Binding-site contacts:
Ligand atom C1 contacts residue ASN34 of chain 1.A at 1.4 Å.
Ligand atom C7 contacts residue ASN34 of chain 1.A at 3.7 Å.
Ligand atom N2 contacts residue GLN321 of chain 1.A at 3.2 Å (h-bond).
Ligand atom C1 contacts residue GLN321 of chain 1.A at 3.4 Å.
Ligand atom C5 contacts residue ASN34 of chain 1.A at 3.6 Å.
Ligand atom C2 contacts residue ASN34 of chain 1.A at 2.4 Å.
Ligand atom O6 contacts residue THR36 of chain 1.A at 3.2 Å.
Ligand atom C5 contacts residue THR36 of chain 1.A at 4.2 Å.
Ligand atom C7 contacts residue GLN321 of chain 1.A at 4.2 Å.
Ligand atom C3 contacts residue ASN34 of chain 1.A at 3.7 Å.
Ligand atom C8 contacts residue GLN321 of chain 1.A at 4.3 Å.
Ligand atom O5 contacts residue ASN39 of chain 1.A at 3.6 Å (h-bond).
Ligand atom O6 contacts residue GLU38 of chain 1.A at 3.4 Å.
Ligand atom C6 contacts residue GLU38 of chain 1.A at 4.2 Å.
Ligand atom C1 contacts residue ASN39 of chain 1.A at 4.5 Å.
Ligand atom C6 contacts residue THR36 of chain 1.A at 4.0 Å.
Ligand atom O5 contacts residue ASN34 of chain 1.A at 2.4 Å (h-bond).
Ligand atom C6 contacts residue ASN39 of chain 1.A at 4.2 Å.
Ligand atom O6 contacts residue ASN39 of chain 1.A at 3.0 Å (h-bond).
Ligand atom C4 contacts residue ASN34 of chain 1.A at 4.2 Å.
Ligand atom O7 contacts residue ASN34 of chain 1.A at 4.2 Å.
Ligand atom O5 contacts residue THR36 of chain 1.A at 3.7 Å.
Ligand atom C1 contacts residue THR36 of chain 1.A at 4.0 Å.
Ligand atom N2 contacts residue ASN34 of chain 1.A at 2.8 Å (h-bond).
Ligand atom C2 contacts residue GLN321 of chain 1.A at 3.9 Å.

Sequence of chain 1.A:
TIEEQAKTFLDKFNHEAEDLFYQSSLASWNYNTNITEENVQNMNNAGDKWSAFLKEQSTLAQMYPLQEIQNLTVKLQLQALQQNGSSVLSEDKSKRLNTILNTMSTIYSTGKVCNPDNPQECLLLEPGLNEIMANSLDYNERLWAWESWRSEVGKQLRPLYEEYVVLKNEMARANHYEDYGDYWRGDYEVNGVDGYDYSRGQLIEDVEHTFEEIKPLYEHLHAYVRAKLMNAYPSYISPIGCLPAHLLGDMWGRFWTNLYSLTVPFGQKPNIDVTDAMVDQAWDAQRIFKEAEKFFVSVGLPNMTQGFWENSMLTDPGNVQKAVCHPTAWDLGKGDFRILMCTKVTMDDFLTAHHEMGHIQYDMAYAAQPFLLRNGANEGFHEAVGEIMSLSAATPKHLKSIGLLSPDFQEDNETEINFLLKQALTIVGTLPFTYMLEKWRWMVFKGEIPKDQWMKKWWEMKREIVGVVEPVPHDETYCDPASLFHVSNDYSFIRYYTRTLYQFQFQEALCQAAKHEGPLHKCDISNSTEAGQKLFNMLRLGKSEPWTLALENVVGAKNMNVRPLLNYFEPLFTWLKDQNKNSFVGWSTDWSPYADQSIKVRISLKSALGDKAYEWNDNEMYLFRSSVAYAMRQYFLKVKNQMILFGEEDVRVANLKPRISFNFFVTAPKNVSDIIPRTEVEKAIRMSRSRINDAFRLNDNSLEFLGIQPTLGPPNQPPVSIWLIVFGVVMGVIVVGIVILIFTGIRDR

A small-molecule ligand and the protein it binds are described below.
Small molecule (SMILES): CC(=O)N[C@H]1[C@H](O[C@H]2[C@H](O)[C@@H](NC(C)=O)CO[C@@H]2CO)O[C@H](CO)[C@@H](O)[C@@H]1O